Binding-site contacts:
Ligand atom C6 contacts residue ASP796 of chain 1.C at 4.4 Å.
Ligand atom O5 contacts residue ASP796 of chain 1.C at 3.0 Å (salt-bridge).
Ligand atom C1 contacts residue ASP796 of chain 1.C at 3.6 Å.
Ligand atom C7 contacts residue ASN709 of chain 1.A at 2.9 Å.
Ligand atom O7 contacts residue ASN709 of chain 1.A at 2.5 Å (h-bond).
Ligand atom N2 contacts residue ASN709 of chain 1.A at 2.9 Å (h-bond).
Ligand atom C8 contacts residue ASN709 of chain 1.A at 4.2 Å.
Ligand atom C4 contacts residue ASN709 of chain 1.A at 4.2 Å.
Ligand atom C5 contacts residue ASN709 of chain 1.A at 3.6 Å.
Ligand atom C3 contacts residue ASN709 of chain 1.A at 3.8 Å.
Ligand atom O5 contacts residue ASN709 of chain 1.A at 2.3 Å (h-bond).
Ligand atom C2 contacts residue ASN709 of chain 1.A at 2.4 Å.
Ligand atom C8 contacts residue GLY1131 of chain 1.A at 3.5 Å.
Ligand atom C5 contacts residue ASP796 of chain 1.C at 4.3 Å.
Ligand atom C1 contacts residue ASN709 of chain 1.A at 1.4 Å.

Sequence of chain 1.A:
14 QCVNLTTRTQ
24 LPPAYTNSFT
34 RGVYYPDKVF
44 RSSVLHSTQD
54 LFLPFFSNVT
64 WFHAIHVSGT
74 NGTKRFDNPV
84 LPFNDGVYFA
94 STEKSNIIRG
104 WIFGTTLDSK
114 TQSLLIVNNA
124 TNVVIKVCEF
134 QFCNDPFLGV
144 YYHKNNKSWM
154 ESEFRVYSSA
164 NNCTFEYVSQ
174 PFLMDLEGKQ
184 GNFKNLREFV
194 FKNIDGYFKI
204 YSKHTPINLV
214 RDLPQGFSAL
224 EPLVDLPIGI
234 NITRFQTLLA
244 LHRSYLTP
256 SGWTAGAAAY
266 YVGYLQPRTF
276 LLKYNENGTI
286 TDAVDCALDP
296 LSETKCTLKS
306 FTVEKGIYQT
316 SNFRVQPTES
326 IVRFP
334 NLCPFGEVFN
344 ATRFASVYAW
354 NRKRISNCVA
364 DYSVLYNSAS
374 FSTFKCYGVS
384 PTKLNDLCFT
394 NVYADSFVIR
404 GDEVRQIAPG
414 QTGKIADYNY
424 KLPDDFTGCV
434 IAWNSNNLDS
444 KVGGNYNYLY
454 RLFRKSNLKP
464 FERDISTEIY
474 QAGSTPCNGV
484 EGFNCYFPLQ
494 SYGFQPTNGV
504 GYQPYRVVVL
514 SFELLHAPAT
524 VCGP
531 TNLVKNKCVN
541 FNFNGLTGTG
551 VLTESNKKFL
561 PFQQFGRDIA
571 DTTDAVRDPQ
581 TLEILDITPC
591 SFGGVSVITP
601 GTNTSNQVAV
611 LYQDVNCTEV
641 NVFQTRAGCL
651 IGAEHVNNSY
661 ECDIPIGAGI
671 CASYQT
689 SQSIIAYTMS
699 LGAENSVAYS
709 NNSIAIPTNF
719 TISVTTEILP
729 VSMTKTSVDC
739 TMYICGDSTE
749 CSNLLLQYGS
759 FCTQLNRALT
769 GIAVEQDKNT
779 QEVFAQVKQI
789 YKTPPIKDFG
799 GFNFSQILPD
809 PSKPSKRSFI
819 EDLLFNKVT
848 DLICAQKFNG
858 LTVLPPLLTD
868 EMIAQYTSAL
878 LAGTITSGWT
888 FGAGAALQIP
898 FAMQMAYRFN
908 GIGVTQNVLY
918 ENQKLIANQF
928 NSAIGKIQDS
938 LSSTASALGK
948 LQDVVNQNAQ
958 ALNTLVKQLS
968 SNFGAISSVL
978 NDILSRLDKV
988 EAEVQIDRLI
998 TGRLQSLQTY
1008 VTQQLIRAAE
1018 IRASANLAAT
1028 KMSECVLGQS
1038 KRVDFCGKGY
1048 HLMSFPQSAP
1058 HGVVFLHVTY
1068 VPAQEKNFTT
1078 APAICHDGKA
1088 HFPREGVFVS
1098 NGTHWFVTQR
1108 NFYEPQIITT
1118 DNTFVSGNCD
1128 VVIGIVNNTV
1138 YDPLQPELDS

The small molecule below binds the protein below.
Small molecule (SMILES): CC(=O)N[C@@H]1[C@@H](O)[C@H](O)[C@@H](CO)O[C@H]1O

Sequence of chain 1.C:
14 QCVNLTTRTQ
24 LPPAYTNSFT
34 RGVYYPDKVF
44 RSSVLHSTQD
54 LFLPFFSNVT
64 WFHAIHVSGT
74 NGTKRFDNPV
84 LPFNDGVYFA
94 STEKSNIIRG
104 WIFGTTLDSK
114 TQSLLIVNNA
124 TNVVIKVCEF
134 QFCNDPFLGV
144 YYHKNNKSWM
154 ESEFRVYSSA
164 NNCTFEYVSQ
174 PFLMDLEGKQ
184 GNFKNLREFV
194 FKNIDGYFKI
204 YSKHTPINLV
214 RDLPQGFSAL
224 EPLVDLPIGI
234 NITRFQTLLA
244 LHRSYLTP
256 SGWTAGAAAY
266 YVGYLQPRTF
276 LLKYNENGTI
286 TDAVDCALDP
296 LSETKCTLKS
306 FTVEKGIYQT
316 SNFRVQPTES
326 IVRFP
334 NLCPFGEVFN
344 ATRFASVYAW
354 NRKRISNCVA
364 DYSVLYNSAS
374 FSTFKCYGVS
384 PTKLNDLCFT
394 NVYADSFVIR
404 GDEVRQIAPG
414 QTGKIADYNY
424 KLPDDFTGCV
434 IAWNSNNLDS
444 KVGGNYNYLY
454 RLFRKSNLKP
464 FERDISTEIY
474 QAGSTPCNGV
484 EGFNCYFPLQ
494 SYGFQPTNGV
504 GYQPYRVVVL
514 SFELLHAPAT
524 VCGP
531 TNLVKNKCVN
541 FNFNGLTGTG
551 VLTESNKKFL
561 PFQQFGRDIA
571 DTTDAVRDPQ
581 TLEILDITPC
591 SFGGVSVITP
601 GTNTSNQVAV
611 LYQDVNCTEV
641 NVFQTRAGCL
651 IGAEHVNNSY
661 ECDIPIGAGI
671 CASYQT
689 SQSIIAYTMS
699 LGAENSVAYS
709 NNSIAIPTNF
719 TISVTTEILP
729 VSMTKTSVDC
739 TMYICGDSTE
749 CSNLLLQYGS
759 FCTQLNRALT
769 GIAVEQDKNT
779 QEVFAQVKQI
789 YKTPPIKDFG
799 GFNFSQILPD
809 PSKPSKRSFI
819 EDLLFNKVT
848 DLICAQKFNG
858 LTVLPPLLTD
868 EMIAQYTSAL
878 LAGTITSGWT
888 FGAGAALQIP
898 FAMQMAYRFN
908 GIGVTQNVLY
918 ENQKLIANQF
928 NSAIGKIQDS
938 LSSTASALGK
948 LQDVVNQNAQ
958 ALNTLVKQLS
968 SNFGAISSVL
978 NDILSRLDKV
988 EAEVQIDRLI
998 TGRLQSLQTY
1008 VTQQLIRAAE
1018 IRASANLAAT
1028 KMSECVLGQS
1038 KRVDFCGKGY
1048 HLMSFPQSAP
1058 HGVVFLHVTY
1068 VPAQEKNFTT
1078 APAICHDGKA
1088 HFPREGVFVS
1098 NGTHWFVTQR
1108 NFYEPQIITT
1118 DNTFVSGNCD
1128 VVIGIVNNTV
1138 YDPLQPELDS